The small molecule below binds the protein below.
Small molecule (SMILES): O=c1c(O)c(-c2cccc(O)c2)oc2ccc(O)cc12

Sequence of chain 1.A:
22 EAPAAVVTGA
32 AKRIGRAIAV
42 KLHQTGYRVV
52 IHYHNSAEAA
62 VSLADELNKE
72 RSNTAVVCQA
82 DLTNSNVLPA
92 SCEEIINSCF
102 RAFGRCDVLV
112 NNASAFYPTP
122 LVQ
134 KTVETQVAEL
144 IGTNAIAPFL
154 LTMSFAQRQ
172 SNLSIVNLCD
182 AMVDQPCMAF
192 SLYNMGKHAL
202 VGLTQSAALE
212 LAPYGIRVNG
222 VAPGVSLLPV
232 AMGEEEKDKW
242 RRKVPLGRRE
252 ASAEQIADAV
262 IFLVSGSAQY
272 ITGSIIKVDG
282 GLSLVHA

Binding-site contacts:
Ligand atom OAS contacts residue LEU228 of chain 1.A at 3.2 Å (h-bond).
Ligand atom OAS contacts residue NAP1 of chain 1.E at 3.3 Å (h-bond).
Ligand atom CAH contacts residue NAP1 of chain 1.E at 3.3 Å.
Ligand atom OAQ contacts residue GLY225 of chain 1.A at 3.8 Å.
Ligand atom OAT contacts residue NAP1 of chain 1.E at 2.8 Å (h-bond).
Ligand atom CAA contacts residue NAP1 of chain 1.E at 3.2 Å.
Ligand atom CAN contacts residue GLY225 of chain 1.A at 3.6 Å.
Ligand atom CAC contacts residue NAP1 of chain 1.E at 3.4 Å.
Ligand atom OAR contacts residue LEU228 of chain 1.A at 3.0 Å (h-bond).
Ligand atom CAB contacts residue PHE117 of chain 1.A at 3.7 Å (hydrophobic).
Ligand atom CAO contacts residue GLY225 of chain 1.A at 3.9 Å.
Ligand atom CAN contacts residue NAP1 of chain 1.E at 4.0 Å.
Ligand atom CAE contacts residue NAP1 of chain 1.E at 3.6 Å.
Ligand atom CAL contacts residue LEU229 of chain 1.A at 3.8 Å (hydrophobic).
Ligand atom CAK contacts residue VAL226 of chain 1.A at 3.9 Å (hydrophobic).
Ligand atom CAJ contacts residue NAP1 of chain 1.E at 3.5 Å.
Ligand atom CAA contacts residue TYR194 of chain 1.A at 3.4 Å (hydrophobic).
Ligand atom OAT contacts residue SER115 of chain 1.A at 3.3 Å (h-bond).
Ligand atom CAD contacts residue NAP1 of chain 1.E at 3.7 Å.
Ligand atom OAR contacts residue NAP1 of chain 1.E at 3.3 Å (h-bond).
Ligand atom OAS contacts residue PRO230 of chain 1.A at 3.6 Å.
Ligand atom CAB contacts residue NAP1 of chain 1.E at 3.5 Å.
Ligand atom CAI contacts residue LEU228 of chain 1.A at 3.7 Å (hydrophobic).
Ligand atom CAF contacts residue NAP1 of chain 1.E at 3.9 Å.
Ligand atom OAS contacts residue ARG34 of chain 1.A at 2.9 Å (salt-bridge).
Ligand atom CAP contacts residue TRP241 of chain 1.A at 3.5 Å (hydrophobic).
Ligand atom OAT contacts residue PHE117 of chain 1.A at 3.6 Å.
Ligand atom OAG contacts residue NAP1 of chain 1.E at 3.4 Å.
Ligand atom CAF contacts residue TYR194 of chain 1.A at 3.2 Å (hydrophobic).
Ligand atom CAA contacts residue PHE117 of chain 1.A at 3.4 Å (hydrophobic).
Ligand atom CAI contacts residue NAP1 of chain 1.E at 3.2 Å.
Ligand atom CAF contacts residue PHE117 of chain 1.A at 3.6 Å (hydrophobic).
Ligand atom OAQ contacts residue MET183 of chain 1.A at 3.8 Å.
Ligand atom CAD contacts residue PHE117 of chain 1.A at 3.8 Å (hydrophobic).
Ligand atom OAR contacts residue LEU229 of chain 1.A at 3.4 Å.
Ligand atom OAG contacts residue PHE117 of chain 1.A at 3.7 Å.
Ligand atom CAK contacts residue TRP241 of chain 1.A at 3.5 Å (hydrophobic).
Ligand atom OAR contacts residue PRO230 of chain 1.A at 3.2 Å.
Ligand atom CAH contacts residue LEU228 of chain 1.A at 3.8 Å (hydrophobic).
Ligand atom CAE contacts residue PHE117 of chain 1.A at 3.7 Å (hydrophobic).